Sequence of chain 1.D:
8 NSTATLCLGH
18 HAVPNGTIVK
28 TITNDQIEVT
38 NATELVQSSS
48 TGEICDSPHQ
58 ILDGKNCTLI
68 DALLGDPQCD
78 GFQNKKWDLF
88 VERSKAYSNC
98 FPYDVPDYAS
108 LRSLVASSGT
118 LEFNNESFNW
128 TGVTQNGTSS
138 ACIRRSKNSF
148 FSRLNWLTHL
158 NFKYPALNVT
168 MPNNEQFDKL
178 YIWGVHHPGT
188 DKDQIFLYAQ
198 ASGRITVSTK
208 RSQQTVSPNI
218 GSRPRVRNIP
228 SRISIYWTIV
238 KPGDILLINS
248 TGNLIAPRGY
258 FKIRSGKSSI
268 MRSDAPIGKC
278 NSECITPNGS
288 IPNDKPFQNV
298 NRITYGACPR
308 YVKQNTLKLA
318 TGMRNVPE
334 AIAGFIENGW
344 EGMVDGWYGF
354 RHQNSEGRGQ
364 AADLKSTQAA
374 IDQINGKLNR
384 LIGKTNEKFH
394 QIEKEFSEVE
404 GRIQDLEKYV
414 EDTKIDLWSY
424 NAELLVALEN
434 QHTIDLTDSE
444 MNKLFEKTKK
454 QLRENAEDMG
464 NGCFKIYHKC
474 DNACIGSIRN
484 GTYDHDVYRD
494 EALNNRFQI

The protein below binds the small molecule below.
Small molecule (SMILES): CC(=O)N[C@@H]1[C@@H](O)[C@H](O)[C@@H](CO)O[C@H]1O

Binding-site contacts:
Ligand atom C1 contacts residue ASN63 of chain 1.D at 1.4 Å.
Ligand atom C2 contacts residue ASN63 of chain 1.D at 2.5 Å.
Ligand atom C6 contacts residue TYR94 of chain 1.D at 3.6 Å (hydrophobic).
Ligand atom C8 contacts residue ASN63 of chain 1.D at 4.1 Å.
Ligand atom O6 contacts residue TYR94 of chain 1.D at 3.1 Å (h-bond).
Ligand atom C5 contacts residue ASN63 of chain 1.D at 3.6 Å.
Ligand atom C5 contacts residue TYR94 of chain 1.D at 4.0 Å (hydrophobic).
Ligand atom N2 contacts residue ASN63 of chain 1.D at 2.9 Å (h-bond).
Ligand atom C7 contacts residue ASN63 of chain 1.D at 3.5 Å.
Ligand atom C3 contacts residue ASN63 of chain 1.D at 3.8 Å.
Ligand atom C1 contacts residue TYR94 of chain 1.D at 4.1 Å (hydrophobic).
Ligand atom O5 contacts residue TYR94 of chain 1.D at 3.1 Å (h-bond).
Ligand atom O7 contacts residue ASN63 of chain 1.D at 3.6 Å.
Ligand atom C4 contacts residue ASN63 of chain 1.D at 4.2 Å.
Ligand atom O5 contacts residue ASN63 of chain 1.D at 2.3 Å (h-bond).
Ligand atom C8 contacts residue LYS62 of chain 1.D at 3.8 Å.